This small molecule binds to this protein.
Small molecule (SMILES): CC(=O)N[C@@H]1[C@@H](O)[C@H](O)[C@@H](CO)O[C@H]1O

Binding-site contacts:
Ligand atom C7 contacts residue ASN650 of chain 1.A at 3.1 Å.
Ligand atom N2 contacts residue ASN650 of chain 1.A at 2.9 Å (h-bond).
Ligand atom C4 contacts residue ASN650 of chain 1.A at 4.2 Å.
Ligand atom C7 contacts residue GLN649 of chain 1.A at 4.4 Å.
Ligand atom C5 contacts residue ASN650 of chain 1.A at 3.7 Å.
Ligand atom O7 contacts residue ASN650 of chain 1.A at 3.0 Å (h-bond).
Ligand atom C2 contacts residue ASN650 of chain 1.A at 2.5 Å.
Ligand atom C1 contacts residue ASN650 of chain 1.A at 1.4 Å.
Ligand atom O5 contacts residue ASN650 of chain 1.A at 2.4 Å (h-bond).
Ligand atom O7 contacts residue GLN649 of chain 1.A at 4.3 Å.
Ligand atom C8 contacts residue GLN649 of chain 1.A at 4.1 Å.
Ligand atom C8 contacts residue ASN650 of chain 1.A at 4.3 Å.
Ligand atom O5 contacts residue LEU653 of chain 1.A at 4.4 Å.
Ligand atom C3 contacts residue ASN650 of chain 1.A at 3.8 Å.

Sequence of chain 1.A:
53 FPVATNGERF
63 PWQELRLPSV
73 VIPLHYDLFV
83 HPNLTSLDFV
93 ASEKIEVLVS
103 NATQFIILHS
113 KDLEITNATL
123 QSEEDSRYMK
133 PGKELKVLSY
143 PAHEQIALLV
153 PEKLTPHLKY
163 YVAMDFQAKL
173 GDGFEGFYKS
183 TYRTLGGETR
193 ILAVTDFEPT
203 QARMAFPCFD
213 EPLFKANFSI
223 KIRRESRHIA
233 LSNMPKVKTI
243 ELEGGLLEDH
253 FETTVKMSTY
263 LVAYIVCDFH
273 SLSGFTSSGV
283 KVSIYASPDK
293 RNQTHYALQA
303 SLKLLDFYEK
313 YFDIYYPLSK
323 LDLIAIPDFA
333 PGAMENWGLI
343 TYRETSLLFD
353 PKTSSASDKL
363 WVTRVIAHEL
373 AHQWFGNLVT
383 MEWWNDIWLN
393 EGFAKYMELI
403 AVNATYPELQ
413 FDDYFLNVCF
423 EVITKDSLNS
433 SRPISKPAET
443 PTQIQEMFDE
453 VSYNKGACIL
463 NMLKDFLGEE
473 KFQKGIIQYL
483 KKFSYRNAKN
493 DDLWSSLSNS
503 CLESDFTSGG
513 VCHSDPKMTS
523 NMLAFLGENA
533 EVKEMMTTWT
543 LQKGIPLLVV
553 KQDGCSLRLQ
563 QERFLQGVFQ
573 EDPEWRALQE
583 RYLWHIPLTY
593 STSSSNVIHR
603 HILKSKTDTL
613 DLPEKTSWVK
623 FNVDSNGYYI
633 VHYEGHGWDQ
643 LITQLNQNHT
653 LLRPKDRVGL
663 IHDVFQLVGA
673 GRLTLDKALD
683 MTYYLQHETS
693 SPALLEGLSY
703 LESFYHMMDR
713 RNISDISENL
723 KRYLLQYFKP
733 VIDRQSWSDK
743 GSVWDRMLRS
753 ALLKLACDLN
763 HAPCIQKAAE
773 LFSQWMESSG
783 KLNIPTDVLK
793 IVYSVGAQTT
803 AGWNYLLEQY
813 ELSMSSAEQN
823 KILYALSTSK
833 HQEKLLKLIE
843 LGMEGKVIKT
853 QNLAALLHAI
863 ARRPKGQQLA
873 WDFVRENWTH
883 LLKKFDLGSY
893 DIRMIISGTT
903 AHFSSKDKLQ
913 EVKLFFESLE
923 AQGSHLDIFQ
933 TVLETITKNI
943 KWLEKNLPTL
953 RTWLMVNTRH